Sequence of chain 1.B:
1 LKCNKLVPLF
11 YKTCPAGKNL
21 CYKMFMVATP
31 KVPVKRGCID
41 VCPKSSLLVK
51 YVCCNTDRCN

Binding-site contacts:
Ligand atom O3S contacts residue LYS31 of chain 1.B at 3.4 Å.
Ligand atom C1 contacts residue LYS31 of chain 1.B at 3.7 Å.
Ligand atom O1S contacts residue PRO30 of chain 1.B at 3.3 Å (h-bond).
Ligand atom C11 contacts residue VAL32 of chain 1.B at 4.1 Å (hydrophobic).
Ligand atom S contacts residue LYS31 of chain 1.B at 3.6 Å.
Ligand atom C2 contacts residue VAL7 of chain 1.B at 3.8 Å (hydrophobic).
Ligand atom O4 contacts residue THR29 of chain 1.B at 3.3 Å.
Ligand atom O2S contacts residue LYS31 of chain 1.B at 3.3 Å.
Ligand atom O1S contacts residue LYS31 of chain 1.B at 3.0 Å (salt-bridge).
Ligand atom S contacts residue THR29 of chain 1.B at 3.9 Å.
Ligand atom O1S contacts residue THR29 of chain 1.B at 3.0 Å.

The protein below binds the small molecule below.
Small molecule (SMILES): CCCCCCCCCCCCOS(=O)(=O)O